A protein and the small-molecule ligand that binds it are described below.
Small molecule (SMILES): CC(=O)NCCCC[C@H](NC(=O)CNC(=O)[C@H](CC(C)C)NC(=O)CNC(=O)[C@H](CCCCN)NC(=O)CNC(=O)CN)C(=O)NCC=O

Sequence of chain 1.A:
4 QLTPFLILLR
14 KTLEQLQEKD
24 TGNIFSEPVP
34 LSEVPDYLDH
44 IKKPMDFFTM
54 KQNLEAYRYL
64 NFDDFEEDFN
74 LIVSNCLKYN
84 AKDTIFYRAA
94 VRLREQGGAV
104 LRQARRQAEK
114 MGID

Binding-site contacts:
Ligand atom CD contacts residue TYR82 of chain 1.A at 3.8 Å (hydrophobic).
Ligand atom CH3 contacts residue PHE28 of chain 1.A at 3.8 Å (hydrophobic).
Ligand atom CH3 contacts residue VAL32 of chain 1.A at 3.8 Å (hydrophobic).
Ligand atom OH contacts residue ASN83 of chain 1.A at 2.9 Å (h-bond).
Ligand atom NZ contacts residue TYR90 of chain 1.A at 3.8 Å.
Ligand atom O contacts residue HIS43 of chain 1.A at 3.1 Å.
Ligand atom NZ contacts residue LEU80 of chain 1.A at 3.0 Å (h-bond).
Ligand atom CE contacts residue LEU80 of chain 1.A at 3.6 Å (hydrophobic).
Ligand atom OH contacts residue CYS79 of chain 1.A at 3.7 Å.
Ligand atom C contacts residue ASP39 of chain 1.A at 3.6 Å.
Ligand atom CH contacts residue VAL32 of chain 1.A at 3.7 Å (hydrophobic).
Ligand atom CA contacts residue TYR82 of chain 1.A at 3.5 Å (hydrophobic).
Ligand atom C contacts residue HIS43 of chain 1.A at 3.4 Å.
Ligand atom CG contacts residue ASP39 of chain 1.A at 3.8 Å.
Ligand atom O contacts residue TYR82 of chain 1.A at 3.5 Å (h-bond).
Ligand atom N contacts residue TYR82 of chain 1.A at 3.0 Å (h-bond).
Ligand atom C contacts residue TYR82 of chain 1.A at 3.7 Å (hydrophobic).
Ligand atom CE contacts residue PHE89 of chain 1.A at 3.5 Å (hydrophobic).
Ligand atom CB contacts residue ASP39 of chain 1.A at 3.7 Å.
Ligand atom CE contacts residue LYS81 of chain 1.A at 3.5 Å.
Ligand atom CG contacts residue ASN83 of chain 1.A at 3.7 Å.
Ligand atom CD contacts residue ASN83 of chain 1.A at 3.2 Å.
Ligand atom CE contacts residue ASN83 of chain 1.A at 3.5 Å.
Ligand atom CE contacts residue ASN83 of chain 1.A at 3.6 Å.
Ligand atom CD contacts residue LYS81 of chain 1.A at 3.6 Å.
Ligand atom N contacts residue HIS43 of chain 1.A at 3.4 Å.
Ligand atom N contacts residue ASP39 of chain 1.A at 2.8 Å (salt-bridge).
Ligand atom CG contacts residue LYS81 of chain 1.A at 3.5 Å.
Ligand atom CB contacts residue TYR82 of chain 1.A at 3.4 Å (hydrophobic).
Ligand atom O contacts residue HIS43 of chain 1.A at 3.7 Å.
Ligand atom NZ contacts residue PHE89 of chain 1.A at 3.6 Å.
Ligand atom CA contacts residue ASP39 of chain 1.A at 3.4 Å.
Ligand atom CH contacts residue ASN83 of chain 1.A at 3.8 Å.
Ligand atom NZ contacts residue ASN83 of chain 1.A at 2.7 Å (h-bond).
Ligand atom CA contacts residue HIS43 of chain 1.A at 3.7 Å.
Ligand atom CA contacts residue ASP39 of chain 1.A at 3.8 Å.
Ligand atom N contacts residue TYR82 of chain 1.A at 3.5 Å (h-bond).
Ligand atom O contacts residue PHE89 of chain 1.A at 3.8 Å.
Ligand atom CA contacts residue HIS43 of chain 1.A at 3.5 Å.
Ligand atom CB contacts residue PHE89 of chain 1.A at 3.8 Å (hydrophobic).